The small molecule below binds the protein below.
Small molecule (SMILES): OC[C@H]1O[C@@](CO)(O[C@H]2O[C@H](CO)[C@@H](O)[C@H](O)[C@H]2O)[C@@H](O)[C@@H]1O

Sequence of chain 1.B:
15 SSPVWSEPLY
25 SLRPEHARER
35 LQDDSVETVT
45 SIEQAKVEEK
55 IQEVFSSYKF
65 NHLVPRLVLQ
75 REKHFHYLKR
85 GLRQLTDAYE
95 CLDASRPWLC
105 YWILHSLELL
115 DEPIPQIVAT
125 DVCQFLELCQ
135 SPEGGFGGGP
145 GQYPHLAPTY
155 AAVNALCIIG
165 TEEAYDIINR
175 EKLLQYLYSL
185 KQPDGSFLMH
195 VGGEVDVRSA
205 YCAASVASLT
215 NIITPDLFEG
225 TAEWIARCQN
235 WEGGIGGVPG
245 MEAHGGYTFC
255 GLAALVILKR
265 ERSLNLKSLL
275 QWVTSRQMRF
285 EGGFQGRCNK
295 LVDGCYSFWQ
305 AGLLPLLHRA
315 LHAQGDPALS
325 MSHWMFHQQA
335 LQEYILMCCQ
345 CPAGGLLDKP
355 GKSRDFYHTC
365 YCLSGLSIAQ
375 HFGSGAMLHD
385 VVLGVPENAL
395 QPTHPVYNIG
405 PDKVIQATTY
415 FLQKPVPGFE

Binding-site contacts:
Ligand atom C5 contacts residue TRP235 of chain 1.B at 4.5 Å (hydrophobic).
Ligand atom O5 contacts residue ASN269 of chain 1.B at 4.5 Å.
Ligand atom O1 contacts residue SER267 of chain 1.B at 4.3 Å.
Ligand atom O1 contacts residue LEU268 of chain 1.B at 4.4 Å.
Ligand atom C2 contacts residue GLN233 of chain 1.B at 4.0 Å.
Ligand atom O5 contacts residue TRP235 of chain 1.B at 3.5 Å (h-bond).
Ligand atom O2 contacts residue ALA230 of chain 1.B at 4.1 Å.
Ligand atom C1 contacts residue GLN233 of chain 1.B at 3.2 Å.
Ligand atom O6 contacts residue TRP235 of chain 1.B at 4.0 Å.
Ligand atom C6 contacts residue SER272 of chain 1.B at 3.7 Å.
Ligand atom O1 contacts residue ASN269 of chain 1.B at 4.1 Å.
Ligand atom O5 contacts residue ASN234 of chain 1.B at 3.4 Å.
Ligand atom C1 contacts residue ALA230 of chain 1.B at 3.5 Å (hydrophobic).
Ligand atom C1 contacts residue GLN233 of chain 1.B at 3.6 Å.
Ligand atom C2 contacts residue ASN234 of chain 1.B at 4.0 Å.
Ligand atom C1 contacts residue ASN234 of chain 1.B at 3.9 Å.
Ligand atom C2 contacts residue GLN233 of chain 1.B at 3.0 Å.
Ligand atom O6 contacts residue SER272 of chain 1.B at 2.9 Å (h-bond).
Ligand atom C6 contacts residue TRP235 of chain 1.B at 3.8 Å (hydrophobic).
Ligand atom O6 contacts residue GLN233 of chain 1.B at 4.0 Å.
Ligand atom O5 contacts residue GLN233 of chain 1.B at 4.2 Å.
Ligand atom O2 contacts residue GLN233 of chain 1.B at 4.1 Å.
Ligand atom C5 contacts residue SER272 of chain 1.B at 4.0 Å.
Ligand atom O1 contacts residue GLN233 of chain 1.B at 2.6 Å (h-bond).
Ligand atom C5 contacts residue GLN233 of chain 1.B at 4.0 Å.
Ligand atom O5 contacts residue ASN234 of chain 1.B at 3.9 Å.
Ligand atom C5 contacts residue ASN269 of chain 1.B at 3.7 Å.
Ligand atom O2 contacts residue ARG231 of chain 1.B at 3.6 Å.
Ligand atom C1 contacts residue TRP235 of chain 1.B at 4.3 Å (hydrophobic).
Ligand atom C6 contacts residue ASN269 of chain 1.B at 4.1 Å.
Ligand atom O6 contacts residue GLY237 of chain 1.B at 3.4 Å.
Ligand atom C4 contacts residue ASN269 of chain 1.B at 4.0 Å.
Ligand atom O2 contacts residue GLN233 of chain 1.B at 2.7 Å (h-bond).
Ligand atom O1 contacts residue ALA230 of chain 1.B at 3.6 Å.
Ligand atom O6 contacts residue TRP235 of chain 1.B at 4.1 Å.
Ligand atom O4 contacts residue ASN269 of chain 1.B at 3.0 Å (h-bond).
Ligand atom C6 contacts residue ASN234 of chain 1.B at 3.5 Å.
Ligand atom O6 contacts residue ASN234 of chain 1.B at 2.8 Å (h-bond).
Ligand atom C5 contacts residue ASN234 of chain 1.B at 4.3 Å.
Ligand atom O5 contacts residue GLN233 of chain 1.B at 3.4 Å (h-bond).